Sequence of chain 2.B:
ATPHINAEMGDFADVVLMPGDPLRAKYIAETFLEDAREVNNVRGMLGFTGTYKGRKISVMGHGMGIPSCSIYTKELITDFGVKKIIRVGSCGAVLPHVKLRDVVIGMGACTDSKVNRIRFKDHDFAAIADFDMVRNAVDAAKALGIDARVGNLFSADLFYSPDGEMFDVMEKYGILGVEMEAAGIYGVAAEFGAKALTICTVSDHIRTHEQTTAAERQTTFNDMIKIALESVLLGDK

Sequence of chain 1.B:
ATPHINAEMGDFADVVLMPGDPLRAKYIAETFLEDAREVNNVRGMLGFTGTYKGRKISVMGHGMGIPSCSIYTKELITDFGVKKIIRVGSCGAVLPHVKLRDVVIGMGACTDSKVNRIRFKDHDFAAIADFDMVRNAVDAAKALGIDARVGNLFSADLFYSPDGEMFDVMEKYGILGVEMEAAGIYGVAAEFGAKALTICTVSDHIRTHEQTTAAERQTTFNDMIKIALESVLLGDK

A small-molecule ligand and the protein it binds are described below.
Small molecule (SMILES): Nc1ncnc2c([C@@H]3O[C@H](CO)[C@@H](O)[C@H]3O)n[nH]c12

Binding-site contacts:
Ligand atom C6 contacts residue VAL178 of chain 2.B at 3.5 Å (hydrophobic).
Ligand atom O5' contacts residue PHE159 of chain 2.B at 3.5 Å.
Ligand atom C3' contacts residue GLU181 of chain 2.B at 3.4 Å.
Ligand atom N6 contacts residue ASP204 of chain 2.B at 3.1 Å (salt-bridge).
Ligand atom C1' contacts residue SER90 of chain 2.B at 3.5 Å.
Ligand atom O2' contacts residue ARG87 of chain 2.B at 3.0 Å (salt-bridge).
Ligand atom N6 contacts residue GLY92 of chain 2.B at 3.7 Å.
Ligand atom C5' contacts residue PHE159 of chain 2.B at 3.8 Å (hydrophobic).
Ligand atom C2 contacts residue MET180 of chain 2.B at 3.5 Å (hydrophobic).
Ligand atom N8 contacts residue SER90 of chain 2.B at 3.5 Å (h-bond).
Ligand atom C2' contacts residue MET180 of chain 2.B at 3.7 Å (hydrophobic).
Ligand atom C6 contacts residue PHE159 of chain 2.B at 3.8 Å (hydrophobic).
Ligand atom O2' contacts residue GLU179 of chain 2.B at 3.2 Å.
Ligand atom N7 contacts residue GLY92 of chain 2.B at 3.7 Å.
Ligand atom C2 contacts residue PHE159 of chain 2.B at 3.6 Å (hydrophobic).
Ligand atom O2' contacts residue GLU181 of chain 2.B at 2.5 Å (salt-bridge).
Ligand atom N3 contacts residue MET180 of chain 2.B at 3.4 Å.
Ligand atom N7 contacts residue CYS91 of chain 2.B at 3.7 Å.
Ligand atom N8 contacts residue CYS91 of chain 2.B at 3.7 Å.
Ligand atom O5' contacts residue ARG43 of chain 1.B at 3.7 Å.
Ligand atom C9 contacts residue SER90 of chain 2.B at 3.5 Å.
Ligand atom N1 contacts residue PHE159 of chain 2.B at 3.8 Å.
Ligand atom O2' contacts residue MET180 of chain 2.B at 3.0 Å (h-bond).
Ligand atom C5' contacts residue MET64 of chain 2.B at 3.7 Å (hydrophobic).
Ligand atom C2 contacts residue VAL178 of chain 2.B at 3.8 Å (hydrophobic).
Ligand atom N1 contacts residue VAL178 of chain 2.B at 3.6 Å.
Ligand atom O5' contacts residue HIS4 of chain 1.B at 2.7 Å (h-bond).
Ligand atom C2' contacts residue GLU181 of chain 2.B at 3.6 Å.
Ligand atom C5' contacts residue HIS4 of chain 1.B at 3.4 Å.
Ligand atom N3 contacts residue GLU179 of chain 2.B at 3.5 Å.
Ligand atom N6 contacts residue ILE206 of chain 2.B at 3.4 Å.
Ligand atom C4 contacts residue VAL178 of chain 2.B at 3.7 Å (hydrophobic).
Ligand atom C2 contacts residue GLU179 of chain 2.B at 3.8 Å.
Ligand atom C3' contacts residue MET180 of chain 2.B at 3.8 Å (hydrophobic).
Ligand atom N7 contacts residue SER203 of chain 2.B at 3.8 Å.
Ligand atom N7 contacts residue ASP204 of chain 2.B at 3.2 Å (salt-bridge).
Ligand atom O3' contacts residue MET64 of chain 2.B at 3.8 Å.
Ligand atom C5 contacts residue VAL178 of chain 2.B at 3.5 Å (hydrophobic).
Ligand atom C5' contacts residue MET180 of chain 2.B at 3.8 Å (hydrophobic).
Ligand atom O3' contacts residue GLU181 of chain 2.B at 2.6 Å (salt-bridge).